Sequence of chain 2.A:
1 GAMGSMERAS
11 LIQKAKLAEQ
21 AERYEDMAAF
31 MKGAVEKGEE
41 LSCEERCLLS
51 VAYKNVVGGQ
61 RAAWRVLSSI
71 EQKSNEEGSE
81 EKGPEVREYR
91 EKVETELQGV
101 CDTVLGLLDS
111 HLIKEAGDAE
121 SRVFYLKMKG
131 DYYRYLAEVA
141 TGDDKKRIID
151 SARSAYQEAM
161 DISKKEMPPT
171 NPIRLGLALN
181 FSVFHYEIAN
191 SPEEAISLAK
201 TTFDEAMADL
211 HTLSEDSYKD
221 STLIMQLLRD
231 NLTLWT

This protein binds this small molecule.
Small molecule (SMILES): [H]/N=C(/N)c1cc2c(OCC)cccc2s1

Binding-site contacts:
Ligand atom C8 contacts residue GEH1 of chain 2.F at 4.4 Å.
Ligand atom C4 contacts residue CYS47 of chain 2.A at 4.4 Å (hydrophobic).
Ligand atom C3 contacts residue GEH1 of chain 2.F at 4.2 Å.
Ligand atom C5 contacts residue CYS47 of chain 2.A at 4.4 Å (hydrophobic).
Ligand atom C2 contacts residue CYS47 of chain 2.A at 3.9 Å (hydrophobic).
Ligand atom C5 contacts residue CYS43 of chain 2.A at 4.0 Å (hydrophobic).
Ligand atom C9 contacts residue GEH1 of chain 2.F at 3.6 Å.
Ligand atom C6 contacts residue GLU44 of chain 2.A at 4.2 Å.
Ligand atom S contacts residue GEH1 of chain 2.F at 3.4 Å.
Ligand atom C contacts residue GLU19 of chain 2.A at 3.8 Å.
Ligand atom N1 contacts residue GLU19 of chain 2.A at 2.9 Å (salt-bridge).
Ligand atom N contacts residue LEU48 of chain 2.A at 3.5 Å.
Ligand atom N1 contacts residue VAL51 of chain 2.A at 4.0 Å.
Ligand atom C1 contacts residue GEH1 of chain 2.F at 4.3 Å.
Ligand atom C contacts residue LEU48 of chain 2.A at 4.5 Å (hydrophobic).
Ligand atom C10 contacts residue GEH1 of chain 2.F at 3.4 Å.
Ligand atom C6 contacts residue CYS47 of chain 2.A at 3.5 Å (hydrophobic).
Ligand atom O contacts residue GLU44 of chain 2.A at 4.2 Å.
Ligand atom C5 contacts residue GLU44 of chain 2.A at 3.5 Å.
Ligand atom N contacts residue GLU19 of chain 2.A at 3.1 Å (salt-bridge).
Ligand atom C3 contacts residue CYS47 of chain 2.A at 4.2 Å (hydrophobic).
Ligand atom C1 contacts residue CYS47 of chain 2.A at 4.3 Å (hydrophobic).
Ligand atom C6 contacts residue CYS43 of chain 2.A at 3.9 Å (hydrophobic).